Sequence of chain 1.H:
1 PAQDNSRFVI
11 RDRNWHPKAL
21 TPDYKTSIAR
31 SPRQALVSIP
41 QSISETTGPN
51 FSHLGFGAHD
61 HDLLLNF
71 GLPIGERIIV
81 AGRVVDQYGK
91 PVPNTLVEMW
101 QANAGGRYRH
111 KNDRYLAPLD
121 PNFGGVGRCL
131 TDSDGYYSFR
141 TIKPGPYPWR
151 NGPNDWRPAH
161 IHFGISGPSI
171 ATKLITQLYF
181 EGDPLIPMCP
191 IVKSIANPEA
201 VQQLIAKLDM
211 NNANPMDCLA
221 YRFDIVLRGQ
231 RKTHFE

A small-molecule ligand and the protein it binds are described below.
Small molecule (SMILES): O=C(O)c1cccc(O)c1

Sequence of chain 1.G:
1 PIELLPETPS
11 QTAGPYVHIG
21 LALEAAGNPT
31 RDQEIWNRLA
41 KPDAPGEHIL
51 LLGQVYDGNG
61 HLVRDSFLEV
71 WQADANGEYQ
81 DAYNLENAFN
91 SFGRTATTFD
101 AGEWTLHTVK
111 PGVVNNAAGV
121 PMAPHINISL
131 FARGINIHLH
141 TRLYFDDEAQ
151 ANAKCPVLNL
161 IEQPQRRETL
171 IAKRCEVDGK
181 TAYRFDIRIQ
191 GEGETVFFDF

Binding-site contacts:
Ligand atom O2' contacts residue TYR24 of chain 1.H at 4.0 Å.
Ligand atom C5 contacts residue ARG157 of chain 1.H at 4.1 Å.
Ligand atom C3 contacts residue GLY14 of chain 1.G at 4.0 Å.
Ligand atom O3 contacts residue TYR147 of chain 1.H at 4.0 Å.
Ligand atom O2' contacts residue ARG133 of chain 1.G at 4.0 Å.
Ligand atom C1 contacts residue PRO15 of chain 1.G at 3.2 Å (hydrophobic).
Ligand atom O3 contacts residue GLY14 of chain 1.G at 4.0 Å.
Ligand atom O3 contacts residue HIS160 of chain 1.H at 4.0 Å.
Ligand atom C1' contacts residue ILE191 of chain 1.H at 4.1 Å (hydrophobic).
Ligand atom C4 contacts residue ARG157 of chain 1.H at 3.8 Å.
Ligand atom C6 contacts residue PRO15 of chain 1.G at 3.6 Å (hydrophobic).
Ligand atom C4 contacts residue FE1 of chain 1.Y at 3.5 Å.
Ligand atom C1' contacts residue TRP149 of chain 1.H at 3.8 Å (hydrophobic).
Ligand atom C3 contacts residue ARG157 of chain 1.H at 3.6 Å.
Ligand atom C1 contacts residue ILE191 of chain 1.H at 3.9 Å (hydrophobic).
Ligand atom C3 contacts residue FE1 of chain 1.Y at 3.9 Å.
Ligand atom C1 contacts residue TRP149 of chain 1.H at 4.0 Å (hydrophobic).
Ligand atom C5 contacts residue TYR147 of chain 1.H at 3.5 Å (hydrophobic).
Ligand atom C4 contacts residue PRO15 of chain 1.G at 4.1 Å (hydrophobic).
Ligand atom C3 contacts residue ILE191 of chain 1.H at 4.0 Å (hydrophobic).
Ligand atom O3 contacts residue FE1 of chain 1.Y at 3.4 Å.
Ligand atom O1' contacts residue PRO15 of chain 1.G at 4.1 Å.
Ligand atom C2 contacts residue PRO15 of chain 1.G at 3.4 Å (hydrophobic).
Ligand atom O3 contacts residue HIS162 of chain 1.H at 3.2 Å.
Ligand atom C5 contacts residue PRO15 of chain 1.G at 4.0 Å (hydrophobic).
Ligand atom C3 contacts residue PRO15 of chain 1.G at 3.8 Å (hydrophobic).
Ligand atom C2 contacts residue GLY14 of chain 1.G at 3.7 Å.
Ligand atom O3 contacts residue ARG157 of chain 1.H at 3.0 Å (salt-bridge).
Ligand atom O1' contacts residue TYR24 of chain 1.H at 2.1 Å (h-bond).
Ligand atom O2' contacts residue TRP149 of chain 1.H at 3.6 Å.
Ligand atom O1' contacts residue GLY134 of chain 1.G at 4.0 Å.
Ligand atom C3 contacts residue TYR147 of chain 1.H at 3.8 Å (hydrophobic).
Ligand atom O3 contacts residue GLN177 of chain 1.H at 3.5 Å (h-bond).
Ligand atom O1' contacts residue ARG133 of chain 1.G at 3.6 Å.
Ligand atom C2 contacts residue ILE191 of chain 1.H at 3.5 Å (hydrophobic).
Ligand atom C1' contacts residue TYR24 of chain 1.H at 3.3 Å (hydrophobic).
Ligand atom C6 contacts residue TRP149 of chain 1.H at 3.7 Å (hydrophobic).
Ligand atom O1' contacts residue ILE191 of chain 1.H at 4.0 Å.
Ligand atom C1' contacts residue PRO15 of chain 1.G at 3.7 Å (hydrophobic).
Ligand atom C4 contacts residue TYR147 of chain 1.H at 2.8 Å (hydrophobic).